Sequence of chain 1.G:
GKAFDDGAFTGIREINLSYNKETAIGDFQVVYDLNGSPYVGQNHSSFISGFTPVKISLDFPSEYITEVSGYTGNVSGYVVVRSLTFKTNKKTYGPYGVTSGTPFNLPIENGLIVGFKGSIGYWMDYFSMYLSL

Binding-site contacts:
Ligand atom C2 contacts residue GLY1 of chain 1.G at 4.3 Å.
Ligand atom O6 contacts residue VAL80 of chain 1.G at 3.9 Å.
Ligand atom C7 contacts residue TYR78 of chain 1.G at 3.9 Å (hydrophobic).
Ligand atom O1 contacts residue TYR78 of chain 1.G at 3.8 Å.
Ligand atom C6 contacts residue TYR122 of chain 1.G at 4.0 Å (hydrophobic).
Ligand atom C4 contacts residue TYR78 of chain 1.G at 3.8 Å (hydrophobic).
Ligand atom C1 contacts residue GLY121 of chain 1.G at 4.5 Å.
Ligand atom C4 contacts residue GLY121 of chain 1.G at 4.4 Å.
Ligand atom C4 contacts residue GLY1 of chain 1.G at 4.0 Å.
Ligand atom O1 contacts residue TYR122 of chain 1.G at 3.9 Å.
Ligand atom O5 contacts residue GLY121 of chain 1.G at 3.9 Å.
Ligand atom C3 contacts residue TYR78 of chain 1.G at 3.7 Å (hydrophobic).
Ligand atom O6 contacts residue GLY121 of chain 1.G at 3.9 Å.
Ligand atom O6 contacts residue ASP125 of chain 1.G at 2.9 Å (salt-bridge).
Ligand atom C1 contacts residue TYR122 of chain 1.G at 3.5 Å (hydrophobic).
Ligand atom O4 contacts residue TYR122 of chain 1.G at 3.9 Å.
Ligand atom C5 contacts residue ASP125 of chain 1.G at 4.0 Å.
Ligand atom C6 contacts residue TRP123 of chain 1.G at 3.7 Å (hydrophobic).
Ligand atom O3 contacts residue GLY1 of chain 1.G at 2.9 Å (h-bond).
Ligand atom C3 contacts residue GLY1 of chain 1.G at 4.0 Å.
Ligand atom O5 contacts residue TYR122 of chain 1.G at 3.0 Å (h-bond).
Ligand atom C5 contacts residue TYR78 of chain 1.G at 3.7 Å (hydrophobic).
Ligand atom C2 contacts residue GLY121 of chain 1.G at 4.4 Å.
Ligand atom C6 contacts residue ASP125 of chain 1.G at 3.5 Å.
Ligand atom C6 contacts residue TYR78 of chain 1.G at 3.7 Å (hydrophobic).
Ligand atom C6 contacts residue VAL80 of chain 1.G at 4.0 Å (hydrophobic).
Ligand atom O4 contacts residue ASP125 of chain 1.G at 2.9 Å (salt-bridge).
Ligand atom O4 contacts residue GLY1 of chain 1.G at 3.2 Å (h-bond).
Ligand atom C4 contacts residue ASP125 of chain 1.G at 3.3 Å.
Ligand atom C7 contacts residue TYR122 of chain 1.G at 3.5 Å (hydrophobic).
Ligand atom O4 contacts residue GLY121 of chain 1.G at 3.1 Å.
Ligand atom O6 contacts residue TRP123 of chain 1.G at 3.2 Å (h-bond).
Ligand atom C2 contacts residue PHE47 of chain 1.G at 4.5 Å (hydrophobic).
Ligand atom C5 contacts residue TYR122 of chain 1.G at 4.1 Å (hydrophobic).
Ligand atom O6 contacts residue TYR122 of chain 1.G at 3.3 Å (h-bond).

A small-molecule ligand and the protein it binds are described below.
Small molecule (SMILES): CO[C@H]1O[C@H](CO)[C@H](O)[C@H](O)[C@H]1O